The protein below binds the small molecule below.
Small molecule (SMILES): CC(=O)N[C@@H]1[C@@H](O)[C@H](O)[C@@H](CO)O[C@H]1O

Binding-site contacts:
Ligand atom O5 contacts residue LYS479 of chain 1.A at 3.5 Å.
Ligand atom O7 contacts residue SER475 of chain 1.A at 4.0 Å.
Ligand atom C8 contacts residue ASN476 of chain 1.A at 4.0 Å.
Ligand atom C7 contacts residue ASN476 of chain 1.A at 3.7 Å.
Ligand atom C4 contacts residue ASN476 of chain 1.A at 4.0 Å.
Ligand atom N2 contacts residue ASN476 of chain 1.A at 3.1 Å.
Ligand atom C5 contacts residue LYS479 of chain 1.A at 4.1 Å.
Ligand atom N2 contacts residue SER475 of chain 1.A at 4.3 Å.
Ligand atom O7 contacts residue ASN476 of chain 1.A at 4.5 Å.
Ligand atom O7 contacts residue LYS479 of chain 1.A at 4.5 Å.
Ligand atom C3 contacts residue ASN476 of chain 1.A at 3.7 Å.
Ligand atom C8 contacts residue SER475 of chain 1.A at 3.3 Å.
Ligand atom C2 contacts residue ASN476 of chain 1.A at 2.8 Å.
Ligand atom C4 contacts residue LYS479 of chain 1.A at 4.3 Å.
Ligand atom C7 contacts residue SER475 of chain 1.A at 3.6 Å.
Ligand atom C5 contacts residue ASN476 of chain 1.A at 3.1 Å.
Ligand atom O5 contacts residue ASN476 of chain 1.A at 2.3 Å (h-bond).
Ligand atom O3 contacts residue LYS479 of chain 1.A at 4.4 Å.
Ligand atom C6 contacts residue ASN476 of chain 1.A at 4.3 Å.
Ligand atom C2 contacts residue LYS479 of chain 1.A at 4.0 Å.
Ligand atom C6 contacts residue LYS479 of chain 1.A at 4.0 Å.
Ligand atom C1 contacts residue LYS479 of chain 1.A at 3.7 Å.
Ligand atom O6 contacts residue LYS479 of chain 1.A at 4.4 Å.
Ligand atom C1 contacts residue ASN476 of chain 1.A at 1.4 Å.
Ligand atom O7 contacts residue PHE480 of chain 1.A at 4.2 Å.
Ligand atom O6 contacts residue ASN476 of chain 1.A at 4.2 Å.

Sequence of chain 1.A:
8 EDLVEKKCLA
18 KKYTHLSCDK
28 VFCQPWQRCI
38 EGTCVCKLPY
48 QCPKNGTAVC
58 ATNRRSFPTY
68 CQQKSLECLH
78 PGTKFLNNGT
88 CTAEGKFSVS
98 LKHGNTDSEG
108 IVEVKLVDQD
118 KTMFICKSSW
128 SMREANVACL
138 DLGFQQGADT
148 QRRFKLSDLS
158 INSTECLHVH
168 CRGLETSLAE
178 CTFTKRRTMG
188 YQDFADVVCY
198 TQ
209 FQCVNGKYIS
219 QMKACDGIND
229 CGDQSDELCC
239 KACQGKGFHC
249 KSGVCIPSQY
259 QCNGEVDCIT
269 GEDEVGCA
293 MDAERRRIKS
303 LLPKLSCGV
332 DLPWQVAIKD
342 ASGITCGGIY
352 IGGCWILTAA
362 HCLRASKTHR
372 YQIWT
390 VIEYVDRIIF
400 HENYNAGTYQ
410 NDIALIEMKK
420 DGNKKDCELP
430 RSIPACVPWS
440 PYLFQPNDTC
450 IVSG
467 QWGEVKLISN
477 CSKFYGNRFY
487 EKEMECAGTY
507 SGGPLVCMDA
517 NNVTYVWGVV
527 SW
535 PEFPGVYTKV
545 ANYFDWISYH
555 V